Sequence of chain 1.F:
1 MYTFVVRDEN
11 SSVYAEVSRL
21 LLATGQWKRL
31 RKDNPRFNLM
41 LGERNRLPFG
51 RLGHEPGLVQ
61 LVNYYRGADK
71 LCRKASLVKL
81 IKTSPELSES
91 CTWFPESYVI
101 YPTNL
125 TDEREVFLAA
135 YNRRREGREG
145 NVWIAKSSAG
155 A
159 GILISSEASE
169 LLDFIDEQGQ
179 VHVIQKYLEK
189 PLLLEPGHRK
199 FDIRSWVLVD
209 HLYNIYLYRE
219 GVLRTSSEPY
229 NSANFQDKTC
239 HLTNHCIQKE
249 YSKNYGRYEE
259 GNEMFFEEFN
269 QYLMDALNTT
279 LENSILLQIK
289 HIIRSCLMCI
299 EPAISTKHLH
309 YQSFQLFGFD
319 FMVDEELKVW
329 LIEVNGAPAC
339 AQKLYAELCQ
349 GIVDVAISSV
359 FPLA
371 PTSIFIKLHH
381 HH

Binding-site contacts:
Ligand atom N7 contacts residue GLN183 of chain 1.F at 3.3 Å (h-bond).
Ligand atom O2G contacts residue GLU331 of chain 1.F at 3.2 Å (salt-bridge).
Ligand atom O1B contacts residue GLU331 of chain 1.F at 2.6 Å (salt-bridge).
Ligand atom N1 contacts residue LEU186 of chain 1.F at 3.0 Å (h-bond).
Ligand atom C2 contacts residue TYR185 of chain 1.F at 3.6 Å (hydrophobic).
Ligand atom C3B contacts residue ASN242 of chain 1.F at 3.0 Å.
Ligand atom C3' contacts residue THR241 of chain 1.F at 3.4 Å.
Ligand atom N7 contacts residue LYS150 of chain 1.F at 2.9 Å (salt-bridge).
Ligand atom O1A contacts residue GLU331 of chain 1.F at 3.7 Å.
Ligand atom C2 contacts residue LEU186 of chain 1.F at 3.5 Å (hydrophobic).
Ligand atom C8 contacts residue LYS150 of chain 1.F at 3.3 Å.
Ligand atom N3 contacts residue TYR185 of chain 1.F at 3.6 Å.
Ligand atom O1G contacts residue ARG202 of chain 1.F at 3.8 Å.
Ligand atom PG contacts residue ASP318 of chain 1.F at 3.4 Å.
Ligand atom N6 contacts residue LYS184 of chain 1.F at 2.6 Å (salt-bridge).
Ligand atom N6 contacts residue ILE148 of chain 1.F at 3.8 Å.
Ligand atom O3G contacts residue GLU331 of chain 1.F at 2.1 Å (salt-bridge).
Ligand atom N1 contacts residue TYR185 of chain 1.F at 3.6 Å.
Ligand atom O1G contacts residue ARG222 of chain 1.F at 3.4 Å (salt-bridge).
Ligand atom N6 contacts residue GLN183 of chain 1.F at 2.9 Å (h-bond).
Ligand atom C6 contacts residue GLN183 of chain 1.F at 3.7 Å.
Ligand atom O1B contacts residue MG1 of chain 1.W at 2.5 Å.
Ligand atom PG contacts residue GLU331 of chain 1.F at 3.2 Å.
Ligand atom C5 contacts residue GLN183 of chain 1.F at 3.7 Å.
Ligand atom O2' contacts residue HIS239 of chain 1.F at 3.4 Å (h-bond).
Ligand atom C5' contacts residue ASN242 of chain 1.F at 3.3 Å.
Ligand atom PG contacts residue MG1 of chain 1.W at 3.7 Å.
Ligand atom O3' contacts residue THR241 of chain 1.F at 2.0 Å (h-bond).
Ligand atom O2' contacts residue THR241 of chain 1.F at 3.6 Å (h-bond).
Ligand atom C2 contacts residue LYS198 of chain 1.F at 3.2 Å.
Ligand atom O2' contacts residue LYS198 of chain 1.F at 3.5 Å.
Ligand atom N3 contacts residue LYS198 of chain 1.F at 2.8 Å (salt-bridge).
Ligand atom O1B contacts residue LYS74 of chain 1.F at 3.2 Å (salt-bridge).
Ligand atom O3G contacts residue ASN333 of chain 1.F at 2.8 Å (h-bond).
Ligand atom O2A contacts residue LYS74 of chain 1.F at 3.5 Å.
Ligand atom O2G contacts residue ASP318 of chain 1.F at 2.0 Å (salt-bridge).
Ligand atom O2A contacts residue LYS150 of chain 1.F at 3.1 Å.
Ligand atom PB contacts residue MG1 of chain 1.W at 3.7 Å.
Ligand atom C6 contacts residue LYS184 of chain 1.F at 3.7 Å.
Ligand atom O3G contacts residue MG1 of chain 1.W at 2.2 Å.

The protein below binds the small molecule below.
Small molecule (SMILES): Nc1ncnc2c1ncn2[C@@H]1O[C@H](CO[P](=O)(O)O[P](=O)(O)CP(=O)(O)O)[C@@H](O)[C@H]1O